Sequence of chain 1.B:
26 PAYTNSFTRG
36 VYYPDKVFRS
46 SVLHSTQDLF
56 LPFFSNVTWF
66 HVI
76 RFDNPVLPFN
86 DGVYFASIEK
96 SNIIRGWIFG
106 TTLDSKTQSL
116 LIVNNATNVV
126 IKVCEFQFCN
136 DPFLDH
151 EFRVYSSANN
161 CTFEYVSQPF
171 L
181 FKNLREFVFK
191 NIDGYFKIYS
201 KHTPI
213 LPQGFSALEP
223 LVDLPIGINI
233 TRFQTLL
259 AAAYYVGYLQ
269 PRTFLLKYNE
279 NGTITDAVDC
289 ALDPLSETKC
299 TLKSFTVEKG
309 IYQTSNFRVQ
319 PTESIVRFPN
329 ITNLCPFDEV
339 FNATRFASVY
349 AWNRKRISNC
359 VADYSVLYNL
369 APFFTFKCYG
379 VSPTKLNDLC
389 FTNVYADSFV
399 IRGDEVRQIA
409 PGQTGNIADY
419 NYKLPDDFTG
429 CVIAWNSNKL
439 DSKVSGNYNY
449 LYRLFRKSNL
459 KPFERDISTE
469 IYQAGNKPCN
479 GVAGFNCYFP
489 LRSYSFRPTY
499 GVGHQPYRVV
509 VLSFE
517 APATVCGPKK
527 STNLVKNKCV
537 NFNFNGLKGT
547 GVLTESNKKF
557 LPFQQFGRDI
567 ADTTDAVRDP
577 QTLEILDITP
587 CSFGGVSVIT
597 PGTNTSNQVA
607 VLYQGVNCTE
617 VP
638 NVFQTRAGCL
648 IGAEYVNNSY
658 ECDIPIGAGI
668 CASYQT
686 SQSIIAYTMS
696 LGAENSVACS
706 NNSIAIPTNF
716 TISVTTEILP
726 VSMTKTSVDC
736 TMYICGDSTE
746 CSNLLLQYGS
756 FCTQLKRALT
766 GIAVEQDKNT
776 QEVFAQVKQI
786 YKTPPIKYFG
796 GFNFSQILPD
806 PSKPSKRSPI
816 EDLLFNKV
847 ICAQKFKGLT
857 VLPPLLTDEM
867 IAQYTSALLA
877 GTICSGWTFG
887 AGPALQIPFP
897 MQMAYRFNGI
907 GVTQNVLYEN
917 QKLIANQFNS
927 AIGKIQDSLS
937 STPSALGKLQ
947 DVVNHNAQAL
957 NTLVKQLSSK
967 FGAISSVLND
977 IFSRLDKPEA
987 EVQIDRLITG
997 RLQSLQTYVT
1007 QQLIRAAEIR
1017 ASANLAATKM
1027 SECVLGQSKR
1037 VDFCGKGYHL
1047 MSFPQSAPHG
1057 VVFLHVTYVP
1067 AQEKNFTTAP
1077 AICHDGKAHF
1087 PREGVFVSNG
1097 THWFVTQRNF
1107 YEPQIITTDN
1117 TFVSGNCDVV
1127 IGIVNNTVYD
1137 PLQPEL

Binding-site contacts:
Ligand atom C6 contacts residue ASN160 of chain 1.B at 4.2 Å.
Ligand atom C1 contacts residue ASN160 of chain 1.B at 1.5 Å.
Ligand atom C5 contacts residue ASN160 of chain 1.B at 3.8 Å.
Ligand atom C2 contacts residue ASN159 of chain 1.B at 4.2 Å.
Ligand atom C4 contacts residue ASN160 of chain 1.B at 4.3 Å.
Ligand atom C7 contacts residue ASN160 of chain 1.B at 3.4 Å.
Ligand atom O5 contacts residue ASN160 of chain 1.B at 2.4 Å (h-bond).
Ligand atom O6 contacts residue ASN160 of chain 1.B at 4.1 Å.
Ligand atom C2 contacts residue ASN160 of chain 1.B at 2.5 Å.
Ligand atom C3 contacts residue ASN160 of chain 1.B at 3.9 Å.
Ligand atom N2 contacts residue ASN159 of chain 1.B at 3.7 Å.
Ligand atom N2 contacts residue ASN160 of chain 1.B at 2.9 Å (h-bond).
Ligand atom O7 contacts residue ASN160 of chain 1.B at 3.6 Å.

The small molecule below binds the protein below.
Small molecule (SMILES): CC(=O)N[C@@H]1[C@@H](O)[C@H](O)[C@@H](CO)O[C@H]1O